Sequence of chain 1.E:
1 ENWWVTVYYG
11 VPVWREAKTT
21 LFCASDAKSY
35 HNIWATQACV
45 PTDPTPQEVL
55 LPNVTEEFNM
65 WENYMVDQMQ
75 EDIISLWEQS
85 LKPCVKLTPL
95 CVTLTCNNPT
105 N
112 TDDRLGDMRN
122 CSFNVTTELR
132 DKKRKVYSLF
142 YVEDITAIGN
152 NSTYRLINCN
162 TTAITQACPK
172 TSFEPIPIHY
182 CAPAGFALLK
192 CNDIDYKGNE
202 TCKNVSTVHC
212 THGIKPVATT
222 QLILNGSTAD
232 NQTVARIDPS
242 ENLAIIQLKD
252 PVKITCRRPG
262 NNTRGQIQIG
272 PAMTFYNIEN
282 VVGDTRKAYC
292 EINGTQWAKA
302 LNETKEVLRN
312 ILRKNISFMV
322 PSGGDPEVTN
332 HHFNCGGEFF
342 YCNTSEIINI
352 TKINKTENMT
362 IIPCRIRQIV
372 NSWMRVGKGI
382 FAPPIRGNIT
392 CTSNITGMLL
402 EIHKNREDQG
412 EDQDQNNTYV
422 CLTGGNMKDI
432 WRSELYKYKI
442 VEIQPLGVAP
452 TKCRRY

Binding-site contacts:
Ligand atom C7 contacts residue ASN232 of chain 1.E at 3.8 Å.
Ligand atom O5 contacts residue ASN232 of chain 1.E at 2.4 Å (h-bond).
Ligand atom C3 contacts residue ASN232 of chain 1.E at 3.8 Å.
Ligand atom O6 contacts residue ASN232 of chain 1.E at 4.0 Å.
Ligand atom N2 contacts residue ASN232 of chain 1.E at 2.9 Å (h-bond).
Ligand atom C5 contacts residue ASN232 of chain 1.E at 3.7 Å.
Ligand atom C1 contacts residue ASN232 of chain 1.E at 1.4 Å.
Ligand atom O7 contacts residue ASN232 of chain 1.E at 4.3 Å.
Ligand atom C4 contacts residue ASN232 of chain 1.E at 4.2 Å.
Ligand atom C8 contacts residue ILE195 of chain 1.E at 3.8 Å (hydrophobic).
Ligand atom C7 contacts residue ILE195 of chain 1.E at 4.3 Å (hydrophobic).
Ligand atom O6 contacts residue GLN233 of chain 1.E at 3.6 Å (h-bond).
Ligand atom C2 contacts residue ASN232 of chain 1.E at 2.4 Å.
Ligand atom O5 contacts residue GLN233 of chain 1.E at 4.2 Å.
Ligand atom C6 contacts residue GLN233 of chain 1.E at 4.3 Å.

The protein below binds the small molecule below.
Small molecule (SMILES): CC(=O)N[C@@H]1[C@@H](O)[C@H](O)[C@@H](CO)O[C@H]1O